Binding-site contacts:
Ligand atom C4' contacts residue THR241 of chain 1.F at 3.8 Å.
Ligand atom PG contacts residue GLU331 of chain 1.F at 3.8 Å.
Ligand atom O2' contacts residue LYS198 of chain 1.F at 3.8 Å.
Ligand atom O3A contacts residue GLU331 of chain 1.F at 4.0 Å.
Ligand atom C5 contacts residue MET320 of chain 1.F at 3.9 Å (hydrophobic).
Ligand atom N1 contacts residue LEU186 of chain 1.F at 3.0 Å (h-bond).
Ligand atom C2 contacts residue LEU186 of chain 1.F at 3.6 Å (hydrophobic).
Ligand atom N3 contacts residue TYR185 of chain 1.F at 3.3 Å.
Ligand atom C2 contacts residue TYR185 of chain 1.F at 3.2 Å (hydrophobic).
Ligand atom O2' contacts residue THR241 of chain 1.F at 3.2 Å.
Ligand atom C3' contacts residue ASP200 of chain 1.F at 4.0 Å.
Ligand atom O1G contacts residue ASN333 of chain 1.F at 3.7 Å.
Ligand atom C4 contacts residue MET320 of chain 1.F at 3.9 Å (hydrophobic).
Ligand atom C1' contacts residue HIS239 of chain 1.F at 3.6 Å.
Ligand atom C3' contacts residue LEU240 of chain 1.F at 3.9 Å (hydrophobic).
Ligand atom N6 contacts residue LYS184 of chain 1.F at 2.8 Å (salt-bridge).
Ligand atom O3' contacts residue THR241 of chain 1.F at 1.7 Å (h-bond).
Ligand atom O2' contacts residue MET320 of chain 1.F at 4.0 Å.
Ligand atom O3' contacts residue LEU240 of chain 1.F at 2.9 Å.
Ligand atom O2' contacts residue HIS239 of chain 1.F at 3.4 Å (h-bond).
Ligand atom O3' contacts residue ASP200 of chain 1.F at 3.9 Å.
Ligand atom C6 contacts residue TYR185 of chain 1.F at 4.0 Å (hydrophobic).
Ligand atom C2' contacts residue HIS239 of chain 1.F at 4.0 Å.
Ligand atom N3 contacts residue HIS239 of chain 1.F at 3.9 Å.
Ligand atom C3B contacts residue GLU331 of chain 1.F at 3.1 Å.
Ligand atom O2A contacts residue GLU331 of chain 1.F at 2.8 Å (salt-bridge).
Ligand atom C4' contacts residue LEU240 of chain 1.F at 3.9 Å (hydrophobic).
Ligand atom O1B contacts residue LYS74 of chain 1.F at 3.9 Å.
Ligand atom O1G contacts residue GLU331 of chain 1.F at 3.6 Å.
Ligand atom PA contacts residue GLU331 of chain 1.F at 3.9 Å.
Ligand atom N7 contacts residue ILE330 of chain 1.F at 4.0 Å.
Ligand atom C2 contacts residue MET320 of chain 1.F at 3.3 Å (hydrophobic).
Ligand atom N1 contacts residue MET320 of chain 1.F at 3.4 Å.
Ligand atom C6 contacts residue LYS184 of chain 1.F at 3.7 Å.
Ligand atom C6 contacts residue MET320 of chain 1.F at 3.7 Å (hydrophobic).
Ligand atom C3' contacts residue THR241 of chain 1.F at 3.1 Å.
Ligand atom C3B contacts residue LYS74 of chain 1.F at 3.7 Å.
Ligand atom C2' contacts residue THR241 of chain 1.F at 3.6 Å.
Ligand atom N1 contacts residue TYR185 of chain 1.F at 3.4 Å.
Ligand atom N3 contacts residue MET320 of chain 1.F at 3.5 Å.

This small molecule binds to this protein.
Small molecule (SMILES): Nc1ncnc2c1ncn2[C@@H]1O[C@H](CO[P](=O)(O)O[P](=O)(O)CP(=O)(O)O)[C@@H](O)[C@H]1O

Sequence of chain 1.F:
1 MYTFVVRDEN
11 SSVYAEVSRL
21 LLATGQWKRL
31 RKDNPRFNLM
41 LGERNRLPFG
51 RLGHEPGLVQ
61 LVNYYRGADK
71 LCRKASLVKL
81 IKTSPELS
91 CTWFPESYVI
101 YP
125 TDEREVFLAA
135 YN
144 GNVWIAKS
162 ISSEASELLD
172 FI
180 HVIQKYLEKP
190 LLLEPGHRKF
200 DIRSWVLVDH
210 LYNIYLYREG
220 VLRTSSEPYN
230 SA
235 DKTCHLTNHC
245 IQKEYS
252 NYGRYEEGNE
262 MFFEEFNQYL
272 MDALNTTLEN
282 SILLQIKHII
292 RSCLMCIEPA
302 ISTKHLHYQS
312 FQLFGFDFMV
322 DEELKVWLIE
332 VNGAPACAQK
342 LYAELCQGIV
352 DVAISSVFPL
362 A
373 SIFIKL